Binding-site contacts:
Ligand atom O19 contacts residue CYS157 of chain 3.C at 3.2 Å (h-bond).
Ligand atom C20 contacts residue CYS157 of chain 3.C at 1.8 Å (hydrophobic).
Ligand atom N17 contacts residue CYS157 of chain 3.C at 3.8 Å.
Ligand atom O19 contacts residue GLY164 of chain 3.A at 4.2 Å.
Ligand atom C18 contacts residue CYS157 of chain 3.C at 2.7 Å (hydrophobic).
Ligand atom C21 contacts residue ASP45 of chain 3.A at 4.5 Å.
Ligand atom C22 contacts residue CYS157 of chain 3.C at 3.9 Å (hydrophobic).
Ligand atom C21 contacts residue CYS157 of chain 3.C at 2.7 Å (hydrophobic).

This protein binds this small molecule.
Small molecule (SMILES): CCCCSC(=S)SC(C)(C)C(=O)NCCN1C(=O)CCC1=O

Sequence of chain 3.C:
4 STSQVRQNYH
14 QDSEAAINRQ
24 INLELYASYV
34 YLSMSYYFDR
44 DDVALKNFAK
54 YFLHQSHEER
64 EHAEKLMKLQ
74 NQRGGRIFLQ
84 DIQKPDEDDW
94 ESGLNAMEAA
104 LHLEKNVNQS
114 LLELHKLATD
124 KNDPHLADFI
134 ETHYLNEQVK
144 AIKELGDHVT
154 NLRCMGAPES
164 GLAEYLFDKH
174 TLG

Sequence of chain 3.A:
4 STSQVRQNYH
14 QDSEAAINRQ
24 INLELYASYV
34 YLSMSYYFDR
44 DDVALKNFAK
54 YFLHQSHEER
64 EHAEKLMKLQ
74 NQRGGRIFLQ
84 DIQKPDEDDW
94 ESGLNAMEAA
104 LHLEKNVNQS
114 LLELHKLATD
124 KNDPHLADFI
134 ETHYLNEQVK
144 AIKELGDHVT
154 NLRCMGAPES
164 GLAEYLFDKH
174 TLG